Binding-site contacts:
Ligand atom C4 contacts residue GLU95 of chain 2.A at 3.4 Å.
Ligand atom C9 contacts residue CYS31 of chain 2.A at 3.8 Å (hydrophobic).
Ligand atom O1 contacts residue PHE147 of chain 2.A at 3.8 Å.
Ligand atom O3 contacts residue LEU96 of chain 2.A at 3.6 Å.
Ligand atom N3 contacts residue PHE147 of chain 2.A at 3.4 Å.
Ligand atom C18 contacts residue ARG100 of chain 2.A at 3.7 Å.
Ligand atom O2 contacts residue ARG21 of chain 2.A at 2.7 Å (salt-bridge).
Ligand atom N6 contacts residue LEU23 of chain 2.A at 3.0 Å (h-bond).
Ligand atom N5 contacts residue LEU96 of chain 2.A at 3.8 Å.
Ligand atom C16 contacts residue LEU23 of chain 2.A at 3.7 Å (hydrophobic).
Ligand atom C11 contacts residue GLU95 of chain 2.A at 3.5 Å.
Ligand atom O3 contacts residue CYS97 of chain 2.A at 3.5 Å (h-bond).
Ligand atom C17 contacts residue LEU23 of chain 2.A at 3.7 Å (hydrophobic).
Ligand atom N5 contacts residue CYS97 of chain 2.A at 3.1 Å (h-bond).
Ligand atom O1 contacts residue LEU94 of chain 2.A at 3.5 Å.
Ligand atom C6 contacts residue PHE147 of chain 2.A at 3.4 Å (hydrophobic).
Ligand atom C31 contacts residue ARG21 of chain 2.A at 3.8 Å.
Ligand atom C21 contacts residue ARG21 of chain 2.A at 3.5 Å.
Ligand atom C4 contacts residue CYS97 of chain 2.A at 3.4 Å (hydrophobic).
Ligand atom C31 contacts residue ARG98 of chain 2.A at 3.8 Å.
Ligand atom C13 contacts residue LYS25 of chain 2.A at 3.6 Å.
Ligand atom C3 contacts residue PHE147 of chain 2.A at 3.7 Å (hydrophobic).
Ligand atom C29 contacts residue PHE22 of chain 2.A at 3.5 Å (hydrophobic).
Ligand atom C4 contacts residue ALA44 of chain 2.A at 3.8 Å (hydrophobic).
Ligand atom C29 contacts residue LEU23 of chain 2.A at 3.7 Å (hydrophobic).
Ligand atom C21 contacts residue ARG100 of chain 2.A at 3.7 Å.
Ligand atom C19 contacts residue LEU23 of chain 2.A at 3.6 Å (hydrophobic).
Ligand atom C15 contacts residue CYS31 of chain 2.A at 3.7 Å (hydrophobic).
Ligand atom N1 contacts residue CYS97 of chain 2.A at 2.9 Å (h-bond).
Ligand atom C19 contacts residue ARG100 of chain 2.A at 3.6 Å.
Ligand atom C2 contacts residue PHE147 of chain 2.A at 3.5 Å (hydrophobic).
Ligand atom N4 contacts residue PHE147 of chain 2.A at 3.8 Å.
Ligand atom C31 contacts residue GLU33 of chain 2.A at 3.5 Å.
Ligand atom C11 contacts residue VAL78 of chain 2.A at 3.4 Å (hydrophobic).
Ligand atom O3 contacts residue ARG98 of chain 2.A at 3.8 Å.
Ligand atom C1 contacts residue CYS97 of chain 2.A at 3.6 Å (hydrophobic).
Ligand atom C10 contacts residue CYS31 of chain 2.A at 3.8 Å (hydrophobic).
Ligand atom O2 contacts residue ARG100 of chain 2.A at 3.8 Å.
Ligand atom C5 contacts residue PHE147 of chain 2.A at 3.5 Å (hydrophobic).
Ligand atom C23 contacts residue ARG100 of chain 2.A at 3.7 Å.

This small molecule binds to this protein.
Small molecule (SMILES): CC[C@@H]1C(=O)N(C)c2cnc(Nc3ccc(C(=O)NC4CCN(C)CC4)cc3OC)nc2N1C1CCCC1

Sequence of chain 2.A:
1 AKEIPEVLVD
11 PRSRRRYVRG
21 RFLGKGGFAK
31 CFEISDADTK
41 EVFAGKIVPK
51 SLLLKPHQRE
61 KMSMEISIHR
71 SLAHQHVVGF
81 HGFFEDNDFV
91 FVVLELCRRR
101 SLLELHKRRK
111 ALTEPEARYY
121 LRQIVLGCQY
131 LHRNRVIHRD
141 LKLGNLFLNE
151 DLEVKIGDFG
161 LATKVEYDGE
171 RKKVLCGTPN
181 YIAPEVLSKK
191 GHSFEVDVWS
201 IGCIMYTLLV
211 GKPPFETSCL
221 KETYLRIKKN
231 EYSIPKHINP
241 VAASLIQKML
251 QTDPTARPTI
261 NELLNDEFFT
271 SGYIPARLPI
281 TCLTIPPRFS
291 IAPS